This small molecule binds to this protein.
Small molecule (SMILES): Cc1ncc(COP(=O)(O)O)c(C/N=C2\CONC2=O)c1O

Sequence of chain 1.A:
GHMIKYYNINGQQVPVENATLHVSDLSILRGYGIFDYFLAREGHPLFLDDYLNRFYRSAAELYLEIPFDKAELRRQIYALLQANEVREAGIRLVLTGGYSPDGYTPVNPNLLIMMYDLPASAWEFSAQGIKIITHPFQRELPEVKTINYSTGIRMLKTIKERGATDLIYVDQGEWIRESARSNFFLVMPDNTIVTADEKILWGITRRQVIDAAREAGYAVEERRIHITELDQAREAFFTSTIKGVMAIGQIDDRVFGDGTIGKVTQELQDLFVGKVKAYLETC

Binding-site contacts:
Ligand atom O3P contacts residue SER240 of chain 1.A at 3.5 Å.
Ligand atom OG contacts residue ARG30 of chain 2.A at 3.1 Å (salt-bridge).
Ligand atom C4 contacts residue ARG181 of chain 1.A at 3.4 Å.
Ligand atom P contacts residue THR241 of chain 1.A at 3.6 Å.
Ligand atom N1 contacts residue GLU178 of chain 1.A at 2.9 Å (salt-bridge).
Ligand atom O contacts residue TYR37 of chain 1.A at 3.4 Å.
Ligand atom O1P contacts residue ILE204 of chain 1.A at 2.9 Å (h-bond).
Ligand atom C2 contacts residue ALA180 of chain 1.A at 3.7 Å (hydrophobic).
Ligand atom C4 contacts residue LYS145 of chain 1.A at 3.7 Å.
Ligand atom OG contacts residue ARG181 of chain 1.A at 3.4 Å (salt-bridge).
Ligand atom C3 contacts residue LYS145 of chain 1.A at 3.6 Å.
Ligand atom C6 contacts residue ASN183 of chain 1.A at 3.7 Å.
Ligand atom C6 contacts residue GLU178 of chain 1.A at 3.7 Å.
Ligand atom C3 contacts residue ARG181 of chain 1.A at 3.6 Å.
Ligand atom O contacts residue LYS145 of chain 1.A at 3.1 Å (salt-bridge).
Ligand atom ND contacts residue ARG30 of chain 2.A at 3.4 Å (salt-bridge).
Ligand atom CB contacts residue ARG181 of chain 1.A at 3.6 Å.
Ligand atom N1 contacts residue LEU201 of chain 1.A at 3.7 Å.
Ligand atom C4A contacts residue ARG181 of chain 1.A at 3.6 Å.
Ligand atom C4A contacts residue LYS145 of chain 1.A at 3.2 Å.
Ligand atom O2P contacts residue THR241 of chain 1.A at 2.6 Å (h-bond).
Ligand atom C6 contacts residue SER182 of chain 1.A at 3.7 Å.
Ligand atom O1P contacts residue ARG54 of chain 1.A at 2.9 Å (salt-bridge).
Ligand atom O3P contacts residue ILE204 of chain 1.A at 3.5 Å (h-bond).
Ligand atom O4P contacts residue GLY203 of chain 1.A at 3.5 Å.
Ligand atom O3 contacts residue ALA180 of chain 1.A at 3.7 Å.
Ligand atom O3 contacts residue ARG181 of chain 1.A at 3.8 Å.
Ligand atom O contacts residue PHE35 of chain 1.A at 3.3 Å.
Ligand atom O3 contacts residue TYR149 of chain 1.A at 2.5 Å (h-bond).
Ligand atom O3P contacts residue THR205 of chain 1.A at 2.8 Å (h-bond).
Ligand atom C5 contacts residue ARG181 of chain 1.A at 3.5 Å.
Ligand atom N contacts residue ARG181 of chain 1.A at 2.9 Å (salt-bridge).
Ligand atom O3 contacts residue LYS145 of chain 1.A at 3.1 Å (salt-bridge).
Ligand atom O3P contacts residue THR241 of chain 1.A at 3.5 Å (h-bond).
Ligand atom C2A contacts residue ARG139 of chain 1.A at 3.5 Å.
Ligand atom C2A contacts residue ALA180 of chain 1.A at 3.2 Å (hydrophobic).
Ligand atom P contacts residue ILE204 of chain 1.A at 3.7 Å.
Ligand atom C3 contacts residue TYR149 of chain 1.A at 3.7 Å (hydrophobic).
Ligand atom O1P contacts residue GLY203 of chain 1.A at 3.5 Å.
Ligand atom O3P contacts residue GLY203 of chain 1.A at 3.8 Å.

Sequence of chain 2.A:
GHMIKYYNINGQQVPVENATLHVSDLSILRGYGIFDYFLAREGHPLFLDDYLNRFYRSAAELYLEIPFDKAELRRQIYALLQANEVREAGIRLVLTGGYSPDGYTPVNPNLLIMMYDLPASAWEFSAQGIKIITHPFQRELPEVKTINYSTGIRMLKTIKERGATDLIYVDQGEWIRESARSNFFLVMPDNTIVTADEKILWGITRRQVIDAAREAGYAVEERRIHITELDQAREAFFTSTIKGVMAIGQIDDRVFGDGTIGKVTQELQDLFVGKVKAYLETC